The small molecule below binds the protein below.
Small molecule (SMILES): CC(=O)NCCc1c[nH]cn1

Binding-site contacts:
Ligand atom CE1 contacts residue THR101 of chain 1.A at 4.0 Å.
Ligand atom CD2 contacts residue LEU96 of chain 1.A at 3.6 Å (hydrophobic).
Ligand atom ND1 contacts residue ASN100 of chain 1.A at 3.7 Å.
Ligand atom C contacts residue SER16 of chain 1.A at 3.7 Å.
Ligand atom CB contacts residue SER16 of chain 1.A at 4.2 Å.
Ligand atom N contacts residue THR95 of chain 1.A at 2.8 Å (h-bond).
Ligand atom N contacts residue SER16 of chain 1.A at 3.4 Å.
Ligand atom CT contacts residue LYS24 of chain 1.A at 3.1 Å.
Ligand atom CA contacts residue ASN97 of chain 1.A at 4.1 Å.
Ligand atom NE2 contacts residue THR101 of chain 1.A at 2.8 Å (h-bond).
Ligand atom CG contacts residue ASN100 of chain 1.A at 4.0 Å.
Ligand atom CD2 contacts residue ASN97 of chain 1.A at 2.9 Å.
Ligand atom CA contacts residue VAL15 of chain 1.A at 3.8 Å (hydrophobic).
Ligand atom CB contacts residue GLY14 of chain 1.A at 3.4 Å.
Ligand atom CE1 contacts residue GLN104 of chain 1.A at 3.3 Å.
Ligand atom CG contacts residue VAL15 of chain 1.A at 4.2 Å (hydrophobic).
Ligand atom CA contacts residue LEU96 of chain 1.A at 4.2 Å (hydrophobic).
Ligand atom CG contacts residue ASN97 of chain 1.A at 3.8 Å.
Ligand atom C contacts residue LYS24 of chain 1.A at 4.2 Å.
Ligand atom CE1 contacts residue VAL15 of chain 1.A at 3.9 Å (hydrophobic).
Ligand atom ND1 contacts residue GLY14 of chain 1.A at 3.0 Å (h-bond).
Ligand atom O contacts residue SER16 of chain 1.A at 4.2 Å.
Ligand atom C contacts residue THR95 of chain 1.A at 4.2 Å.
Ligand atom NE2 contacts residue LEU96 of chain 1.A at 4.0 Å.
Ligand atom CD2 contacts residue THR101 of chain 1.A at 3.5 Å.
Ligand atom NE2 contacts residue ASN100 of chain 1.A at 3.4 Å (h-bond).
Ligand atom NE2 contacts residue ASN97 of chain 1.A at 3.8 Å.
Ligand atom CD2 contacts residue ASN100 of chain 1.A at 3.8 Å.
Ligand atom CB contacts residue THR95 of chain 1.A at 4.0 Å.
Ligand atom ND1 contacts residue GLU13 of chain 1.A at 3.3 Å (salt-bridge).
Ligand atom N contacts residue ASN97 of chain 1.A at 4.0 Å.
Ligand atom CA contacts residue SER16 of chain 1.A at 3.1 Å.
Ligand atom CA contacts residue GLY14 of chain 1.A at 3.7 Å.
Ligand atom CE1 contacts residue GLU13 of chain 1.A at 3.6 Å.
Ligand atom CA contacts residue THR95 of chain 1.A at 2.8 Å.
Ligand atom CE1 contacts residue ASN100 of chain 1.A at 3.3 Å.
Ligand atom ND1 contacts residue VAL15 of chain 1.A at 3.7 Å.
Ligand atom CG contacts residue GLY14 of chain 1.A at 3.6 Å.
Ligand atom CB contacts residue ASN97 of chain 1.A at 3.9 Å.
Ligand atom ND1 contacts residue GLN104 of chain 1.A at 4.0 Å.

Sequence of chain 1.A:
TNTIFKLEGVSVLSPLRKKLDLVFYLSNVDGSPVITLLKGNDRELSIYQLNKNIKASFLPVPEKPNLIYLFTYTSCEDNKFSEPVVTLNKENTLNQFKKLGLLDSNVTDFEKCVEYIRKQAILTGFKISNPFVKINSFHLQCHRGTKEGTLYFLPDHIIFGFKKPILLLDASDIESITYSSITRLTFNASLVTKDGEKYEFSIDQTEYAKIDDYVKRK